A small-molecule ligand and the protein it binds are described below.
Small molecule (SMILES): CC/C=C/C(=O)N[C@@H](Cc1ccccc1)C(=O)N[C@H]1COC(=O)[C@@H]2C[C@@H](C)CN2C(=O)[C@H](C)NC(=O)[C@@H]2CCCCN2C(=O)[C@@H]2CCCN2C1=O

Sequence of chain 1.E:
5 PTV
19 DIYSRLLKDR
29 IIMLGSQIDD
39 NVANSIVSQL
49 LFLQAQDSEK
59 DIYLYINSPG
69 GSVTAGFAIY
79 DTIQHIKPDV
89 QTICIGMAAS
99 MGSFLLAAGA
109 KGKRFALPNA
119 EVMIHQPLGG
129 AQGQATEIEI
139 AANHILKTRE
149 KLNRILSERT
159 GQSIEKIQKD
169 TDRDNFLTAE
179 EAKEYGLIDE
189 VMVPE

Sequence of chain 1.F:
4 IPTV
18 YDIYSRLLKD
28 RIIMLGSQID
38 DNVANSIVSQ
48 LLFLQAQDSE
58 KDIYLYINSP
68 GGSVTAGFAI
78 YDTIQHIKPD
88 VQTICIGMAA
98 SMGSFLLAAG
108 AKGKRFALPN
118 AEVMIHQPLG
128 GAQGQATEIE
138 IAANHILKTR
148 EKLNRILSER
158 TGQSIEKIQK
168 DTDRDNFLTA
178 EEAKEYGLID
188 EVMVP

Binding-site contacts:
Ligand atom CA contacts residue TYR61 of chain 1.E at 3.5 Å (hydrophobic).
Ligand atom N contacts residue TYR63 of chain 1.E at 3.0 Å (h-bond).
Ligand atom O1 contacts residue GLN52 of chain 1.F at 3.5 Å (h-bond).
Ligand atom C contacts residue TYR61 of chain 1.E at 3.3 Å (hydrophobic).
Ligand atom C2 contacts residue LEU49 of chain 1.F at 3.8 Å (hydrophobic).
Ligand atom O contacts residue TYR63 of chain 1.E at 2.6 Å (h-bond).
Ligand atom CE contacts residue MET190 of chain 1.E at 3.9 Å (hydrophobic).
Ligand atom CE contacts residue ASP27 of chain 1.E at 3.2 Å.
Ligand atom C contacts residue TYR63 of chain 1.E at 3.7 Å (hydrophobic).
Ligand atom CD contacts residue TYR63 of chain 1.E at 3.6 Å (hydrophobic).
Ligand atom C5 contacts residue ILE29 of chain 1.E at 3.5 Å (hydrophobic).
Ligand atom O1 contacts residue LEU49 of chain 1.F at 3.9 Å.
Ligand atom C2 contacts residue TYR63 of chain 1.E at 3.9 Å (hydrophobic).
Ligand atom N contacts residue LEU49 of chain 1.F at 4.0 Å.
Ligand atom C5 contacts residue LEU24 of chain 1.E at 3.8 Å (hydrophobic).
Ligand atom CE contacts residue ILE29 of chain 1.E at 4.0 Å (hydrophobic).
Ligand atom CB contacts residue ILE91 of chain 1.E at 3.7 Å (hydrophobic).
Ligand atom CE contacts residue TYR61 of chain 1.E at 3.9 Å (hydrophobic).
Ligand atom CE2 contacts residue TYR63 of chain 1.E at 3.7 Å (hydrophobic).
Ligand atom CD1 contacts residue HIS83 of chain 1.F at 3.5 Å.
Ligand atom CZ contacts residue LEU115 of chain 1.E at 3.9 Å (hydrophobic).
Ligand atom CB contacts residue TYR61 of chain 1.E at 3.7 Å (hydrophobic).
Ligand atom N contacts residue TYR61 of chain 1.E at 3.5 Å.
Ligand atom CB contacts residue MET190 of chain 1.E at 3.8 Å (hydrophobic).
Ligand atom C3 contacts residue LEU49 of chain 1.F at 4.0 Å (hydrophobic).
Ligand atom CB contacts residue GLN89 of chain 1.E at 3.4 Å.
Ligand atom CA contacts residue TYR61 of chain 1.E at 3.5 Å (hydrophobic).
Ligand atom C3 contacts residue ILE29 of chain 1.E at 3.9 Å (hydrophobic).
Ligand atom CE2 contacts residue LEU49 of chain 1.F at 3.8 Å (hydrophobic).
Ligand atom CZ contacts residue THR80 of chain 1.F at 3.4 Å.
Ligand atom C6 contacts residue ALA53 of chain 1.F at 3.8 Å (hydrophobic).
Ligand atom CD contacts residue PHE113 of chain 1.E at 3.9 Å (hydrophobic).
Ligand atom CD2 contacts residue TYR63 of chain 1.E at 3.5 Å (hydrophobic).
Ligand atom O contacts residue TYR61 of chain 1.E at 3.5 Å.
Ligand atom CE1 contacts residue THR80 of chain 1.F at 3.8 Å.
Ligand atom CG contacts residue PHE113 of chain 1.E at 3.8 Å (hydrophobic).
Ligand atom O contacts residue GLN89 of chain 1.E at 3.7 Å.
Ligand atom C6 contacts residue ASP27 of chain 1.E at 3.0 Å.
Ligand atom CB contacts residue TYR61 of chain 1.E at 3.4 Å (hydrophobic).
Ligand atom C3 contacts residue TYR63 of chain 1.E at 3.7 Å (hydrophobic).